Sequence of chain 1.C:
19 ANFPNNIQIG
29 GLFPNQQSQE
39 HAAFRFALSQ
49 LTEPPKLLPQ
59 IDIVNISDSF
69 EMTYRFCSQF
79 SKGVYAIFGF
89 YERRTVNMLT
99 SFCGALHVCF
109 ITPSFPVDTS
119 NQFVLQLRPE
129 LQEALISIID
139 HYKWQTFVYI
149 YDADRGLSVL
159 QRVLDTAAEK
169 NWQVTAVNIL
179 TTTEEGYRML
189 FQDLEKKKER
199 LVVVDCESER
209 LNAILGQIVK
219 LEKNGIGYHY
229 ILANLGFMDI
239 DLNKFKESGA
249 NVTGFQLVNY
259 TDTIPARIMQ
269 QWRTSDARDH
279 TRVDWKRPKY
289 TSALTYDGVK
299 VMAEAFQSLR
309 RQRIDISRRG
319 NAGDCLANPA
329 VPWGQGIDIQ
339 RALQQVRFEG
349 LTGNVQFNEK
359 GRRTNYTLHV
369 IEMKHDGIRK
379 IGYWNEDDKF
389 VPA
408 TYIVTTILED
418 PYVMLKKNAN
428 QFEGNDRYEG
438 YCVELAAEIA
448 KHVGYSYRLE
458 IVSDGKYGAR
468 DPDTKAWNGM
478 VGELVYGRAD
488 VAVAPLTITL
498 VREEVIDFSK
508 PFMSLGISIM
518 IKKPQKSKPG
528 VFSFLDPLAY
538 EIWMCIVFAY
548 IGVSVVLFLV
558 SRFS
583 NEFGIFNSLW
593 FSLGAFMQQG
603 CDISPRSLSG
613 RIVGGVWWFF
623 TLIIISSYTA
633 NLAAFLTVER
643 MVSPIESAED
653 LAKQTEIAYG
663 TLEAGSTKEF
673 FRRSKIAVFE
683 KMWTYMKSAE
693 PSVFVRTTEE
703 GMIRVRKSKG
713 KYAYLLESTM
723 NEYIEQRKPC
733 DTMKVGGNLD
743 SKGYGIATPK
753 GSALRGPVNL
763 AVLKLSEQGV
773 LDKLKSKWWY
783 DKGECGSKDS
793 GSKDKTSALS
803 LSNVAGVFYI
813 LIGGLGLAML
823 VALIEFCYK

This protein binds this small molecule.
Small molecule (SMILES): Oc1nc2ccc(-c3c(Cl)cccc3OC(F)(F)F)cc2[nH]1

Sequence of chain 1.H:
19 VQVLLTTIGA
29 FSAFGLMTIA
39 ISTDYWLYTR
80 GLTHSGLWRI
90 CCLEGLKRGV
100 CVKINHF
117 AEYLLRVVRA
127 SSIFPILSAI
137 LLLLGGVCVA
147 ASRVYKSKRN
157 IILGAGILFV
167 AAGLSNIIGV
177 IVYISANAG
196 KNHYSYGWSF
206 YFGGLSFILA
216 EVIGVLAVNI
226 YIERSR

Binding-site contacts:
Ligand atom N2 contacts residue PHE205 of chain 1.H at 3.8 Å.
Ligand atom N2 contacts residue GLY208 of chain 1.H at 3.4 Å.
Ligand atom O1 contacts residue MET35 of chain 1.H at 3.4 Å.
Ligand atom N2 contacts residue VAL176 of chain 1.H at 3.5 Å.
Ligand atom C3 contacts residue MET541 of chain 1.C at 3.6 Å (hydrophobic).
Ligand atom C6 contacts residue PHE545 of chain 1.C at 3.6 Å (hydrophobic).
Ligand atom F3 contacts residue MET541 of chain 1.C at 3.1 Å.
Ligand atom C13 contacts residue GLY208 of chain 1.H at 3.2 Å.
Ligand atom C9 contacts residue GLY208 of chain 1.H at 3.6 Å.
Ligand atom C13 contacts residue GLY209 of chain 1.H at 3.8 Å.
Ligand atom C12 contacts residue GLY209 of chain 1.H at 3.8 Å.
Ligand atom C8 contacts residue PHE205 of chain 1.H at 3.5 Å (hydrophobic).
Ligand atom C8 contacts residue GLY209 of chain 1.H at 3.8 Å.
Ligand atom C2 contacts residue MET541 of chain 1.C at 3.8 Å (hydrophobic).
Ligand atom N1 contacts residue VAL176 of chain 1.H at 3.4 Å.
Ligand atom C3 contacts residue TYR537 of chain 1.C at 3.2 Å (hydrophobic).
Ligand atom C10 contacts residue GLY208 of chain 1.H at 3.5 Å.
Ligand atom C4 contacts residue MET541 of chain 1.C at 3.7 Å (hydrophobic).
Ligand atom F1 contacts residue ILE180 of chain 1.H at 3.4 Å.
Ligand atom C9 contacts residue VAL176 of chain 1.H at 3.6 Å (hydrophobic).
Ligand atom O1 contacts residue GLY208 of chain 1.H at 3.5 Å.
Ligand atom N1 contacts residue ASN172 of chain 1.H at 3.1 Å (h-bond).
Ligand atom N2 contacts residue GLY209 of chain 1.H at 3.5 Å (h-bond).
Ligand atom CL1 contacts residue PHE545 of chain 1.C at 3.6 Å.
Ligand atom C12 contacts residue PHE545 of chain 1.C at 3.4 Å (hydrophobic).
Ligand atom C10 contacts residue VAL176 of chain 1.H at 3.5 Å (hydrophobic).
Ligand atom O2 contacts residue PHE205 of chain 1.H at 3.7 Å.
Ligand atom C10 contacts residue GLY209 of chain 1.H at 3.5 Å.
Ligand atom C13 contacts residue VAL176 of chain 1.H at 3.4 Å (hydrophobic).
Ligand atom F3 contacts residue CYS542 of chain 1.C at 3.4 Å.
Ligand atom F2 contacts residue ILE180 of chain 1.H at 3.3 Å.
Ligand atom CL1 contacts residue GLY209 of chain 1.H at 3.4 Å.
Ligand atom C13 contacts residue ASN172 of chain 1.H at 3.4 Å.
Ligand atom O1 contacts residue ASN172 of chain 1.H at 2.9 Å (h-bond).
Ligand atom F2 contacts residue VAL176 of chain 1.H at 3.2 Å.
Ligand atom C1 contacts residue PHE545 of chain 1.C at 3.6 Å (hydrophobic).
Ligand atom N1 contacts residue GLY208 of chain 1.H at 3.0 Å (h-bond).
Ligand atom C9 contacts residue GLY209 of chain 1.H at 3.4 Å.
Ligand atom C11 contacts residue GLY209 of chain 1.H at 3.6 Å.
Ligand atom F2 contacts residue CYS542 of chain 1.C at 3.1 Å.